This small molecule binds to this protein.
Small molecule (SMILES): Oc1cccc(-c2ccccc2)c1O

Sequence of chain 8.A:
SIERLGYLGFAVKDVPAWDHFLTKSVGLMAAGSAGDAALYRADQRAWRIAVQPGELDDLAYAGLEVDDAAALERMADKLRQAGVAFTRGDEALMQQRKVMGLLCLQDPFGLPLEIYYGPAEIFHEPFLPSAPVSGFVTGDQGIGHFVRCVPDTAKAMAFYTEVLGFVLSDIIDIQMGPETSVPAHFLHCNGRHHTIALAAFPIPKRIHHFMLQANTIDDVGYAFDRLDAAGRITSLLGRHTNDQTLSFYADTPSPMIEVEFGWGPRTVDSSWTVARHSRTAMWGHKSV

Binding-site contacts:
Ligand atom CKA contacts residue HIS208 of chain 8.A at 3.7 Å.
Ligand atom CK3 contacts residue FE21 of chain 8.B at 2.8 Å.
Ligand atom CK4 contacts residue HIS240 of chain 8.A at 3.2 Å.
Ligand atom OK1 contacts residue NO1 of chain 8.C at 2.5 Å (h-bond).
Ligand atom OK1 contacts residue FE21 of chain 8.B at 2.2 Å.
Ligand atom CK5 contacts residue HIS240 of chain 8.A at 3.4 Å.
Ligand atom OK2 contacts residue GLU260 of chain 8.A at 3.2 Å (salt-bridge).
Ligand atom CK1 contacts residue HIS240 of chain 8.A at 3.4 Å.
Ligand atom CKC contacts residue TYR249 of chain 8.A at 3.5 Å (hydrophobic).
Ligand atom CK4 contacts residue FE21 of chain 8.B at 2.9 Å.
Ligand atom OK1 contacts residue HIS240 of chain 8.A at 3.6 Å (h-bond).
Ligand atom CK2 contacts residue NO1 of chain 8.C at 3.9 Å.
Ligand atom CK2 contacts residue HIS240 of chain 8.A at 3.4 Å.
Ligand atom OK2 contacts residue HIS209 of chain 8.A at 2.8 Å.
Ligand atom CK4 contacts residue HIS194 of chain 8.A at 3.4 Å.
Ligand atom CK3 contacts residue NO1 of chain 8.C at 2.7 Å.
Ligand atom OK1 contacts residue HIS194 of chain 8.A at 2.8 Å (h-bond).
Ligand atom OK2 contacts residue FE21 of chain 8.B at 2.0 Å.
Ligand atom CK3 contacts residue HIS240 of chain 8.A at 3.5 Å.
Ligand atom CK3 contacts residue TYR249 of chain 8.A at 3.1 Å (hydrophobic).
Ligand atom OK1 contacts residue HIS145 of chain 8.A at 3.2 Å (h-bond).
Ligand atom OK2 contacts residue NO1 of chain 8.C at 2.3 Å (h-bond).
Ligand atom CK5 contacts residue ASN242 of chain 8.A at 3.6 Å.
Ligand atom CK9 contacts residue HIS208 of chain 8.A at 3.9 Å.
Ligand atom CK1 contacts residue PHE186 of chain 8.A at 3.7 Å (hydrophobic).
Ligand atom OK2 contacts residue TYR249 of chain 8.A at 2.7 Å (h-bond).
Ligand atom CK1 contacts residue THR280 of chain 8.A at 3.9 Å.
Ligand atom CKC contacts residue THR280 of chain 8.A at 3.7 Å.
Ligand atom CK6 contacts residue ASN242 of chain 8.A at 3.4 Å.
Ligand atom CK5 contacts residue HIS194 of chain 8.A at 3.5 Å.
Ligand atom CK7 contacts residue TYR249 of chain 8.A at 3.6 Å (hydrophobic).
Ligand atom OK1 contacts residue GLU260 of chain 8.A at 3.2 Å (salt-bridge).
Ligand atom CK6 contacts residue PHE186 of chain 8.A at 3.5 Å (hydrophobic).
Ligand atom CK2 contacts residue TYR249 of chain 8.A at 3.5 Å (hydrophobic).
Ligand atom CK4 contacts residue NO1 of chain 8.C at 2.9 Å.
Ligand atom CK5 contacts residue PHE186 of chain 8.A at 3.6 Å (hydrophobic).
Ligand atom CK6 contacts residue ILE172 of chain 8.A at 3.9 Å (hydrophobic).
Ligand atom CK9 contacts residue PHE201 of chain 8.A at 3.8 Å (hydrophobic).
Ligand atom CK6 contacts residue HIS240 of chain 8.A at 3.2 Å.
Ligand atom CK8 contacts residue HIS209 of chain 8.A at 3.8 Å.